A protein and the small-molecule ligand that binds it are described below.
Small molecule (SMILES): COc1ccc(OCCCCC(=O)O)cc1Cc1cnc(N)nc1N

Sequence of chain 1.A:
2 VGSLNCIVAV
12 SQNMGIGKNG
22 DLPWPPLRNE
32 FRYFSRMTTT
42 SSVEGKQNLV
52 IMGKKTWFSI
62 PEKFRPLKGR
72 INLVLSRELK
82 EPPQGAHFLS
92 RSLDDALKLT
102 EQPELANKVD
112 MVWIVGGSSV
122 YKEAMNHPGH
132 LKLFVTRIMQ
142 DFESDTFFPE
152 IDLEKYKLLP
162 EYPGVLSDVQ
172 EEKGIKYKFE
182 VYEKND

Binding-site contacts:
Ligand atom C51 contacts residue NDP1 of chain 1.C at 3.7 Å.
Ligand atom C52 contacts residue PHE35 of chain 1.A at 3.7 Å (hydrophobic).
Ligand atom N3 contacts residue ALA10 of chain 1.A at 3.6 Å (h-bond).
Ligand atom O10 contacts residue PHE65 of chain 1.A at 3.8 Å.
Ligand atom N2 contacts residue ALA10 of chain 1.A at 3.9 Å.
Ligand atom C5' contacts residue PHE35 of chain 1.A at 3.9 Å (hydrophobic).
Ligand atom C2' contacts residue PHE35 of chain 1.A at 3.8 Å (hydrophobic).
Ligand atom C4' contacts residue PHE35 of chain 1.A at 3.5 Å (hydrophobic).
Ligand atom N4 contacts residue PHE35 of chain 1.A at 3.5 Å.
Ligand atom N1 contacts residue PHE35 of chain 1.A at 3.9 Å.
Ligand atom C7 contacts residue PHE65 of chain 1.A at 3.3 Å (hydrophobic).
Ligand atom C4 contacts residue PHE35 of chain 1.A at 3.4 Å (hydrophobic).
Ligand atom O9 contacts residue PHE65 of chain 1.A at 3.5 Å.
Ligand atom C16 contacts residue THR57 of chain 1.A at 3.5 Å.
Ligand atom N3 contacts residue PHE35 of chain 1.A at 3.5 Å.
Ligand atom C2 contacts residue GLU31 of chain 1.A at 3.5 Å.
Ligand atom N2 contacts residue VAL9 of chain 1.A at 3.4 Å (h-bond).
Ligand atom C2 contacts residue VAL9 of chain 1.A at 3.7 Å (hydrophobic).
Ligand atom N3 contacts residue NDP1 of chain 1.C at 3.6 Å.
Ligand atom O5' contacts residue PHE32 of chain 1.A at 3.5 Å.
Ligand atom O10 contacts residue PHE32 of chain 1.A at 3.8 Å.
Ligand atom C3' contacts residue PHE35 of chain 1.A at 3.6 Å (hydrophobic).
Ligand atom N3 contacts residue ILE8 of chain 1.A at 3.7 Å.
Ligand atom C8 contacts residue PHE65 of chain 1.A at 3.3 Å (hydrophobic).
Ligand atom N1 contacts residue ALA10 of chain 1.A at 3.7 Å.
Ligand atom C5 contacts residue NDP1 of chain 1.C at 3.4 Å.
Ligand atom N2 contacts residue THR137 of chain 1.A at 3.6 Å.
Ligand atom C16 contacts residue VAL116 of chain 1.A at 3.3 Å (hydrophobic).
Ligand atom C6' contacts residue PHE32 of chain 1.A at 3.7 Å (hydrophobic).
Ligand atom N2 contacts residue GLU31 of chain 1.A at 2.9 Å (salt-bridge).
Ligand atom C4 contacts residue NDP1 of chain 1.C at 3.1 Å.
Ligand atom N4 contacts residue ILE8 of chain 1.A at 3.4 Å (h-bond).
Ligand atom C6 contacts residue GLU31 of chain 1.A at 3.3 Å.
Ligand atom N2 contacts residue ILE8 of chain 1.A at 3.7 Å.
Ligand atom O1 contacts residue NDP1 of chain 1.C at 3.8 Å.
Ligand atom N4 contacts residue NDP1 of chain 1.C at 3.1 Å (h-bond).
Ligand atom N1 contacts residue GLU31 of chain 1.A at 2.7 Å (salt-bridge).
Ligand atom N3 contacts residue VAL9 of chain 1.A at 3.4 Å.
Ligand atom C2 contacts residue ALA10 of chain 1.A at 3.6 Å (hydrophobic).
Ligand atom O1 contacts residue VAL116 of chain 1.A at 3.8 Å.